Sequence of chain 1.L:
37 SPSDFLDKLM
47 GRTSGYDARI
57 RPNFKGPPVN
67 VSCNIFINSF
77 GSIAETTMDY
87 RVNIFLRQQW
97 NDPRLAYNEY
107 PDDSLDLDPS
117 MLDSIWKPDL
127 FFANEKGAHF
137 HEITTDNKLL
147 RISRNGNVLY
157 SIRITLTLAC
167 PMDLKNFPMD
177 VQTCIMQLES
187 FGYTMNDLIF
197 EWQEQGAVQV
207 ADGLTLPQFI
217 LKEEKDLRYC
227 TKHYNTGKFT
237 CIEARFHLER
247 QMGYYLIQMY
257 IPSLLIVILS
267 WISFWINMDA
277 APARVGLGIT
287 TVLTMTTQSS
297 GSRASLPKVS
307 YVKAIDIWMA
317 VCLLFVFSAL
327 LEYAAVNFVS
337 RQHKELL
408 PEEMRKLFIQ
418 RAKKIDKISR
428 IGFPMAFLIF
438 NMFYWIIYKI

This protein binds this small molecule.
Small molecule (SMILES): CC(=O)N[C@H]1[C@H](O[C@H]2[C@H](O)[C@@H](NC(C)=O)CO[C@@H]2CO)O[C@H](CO)[C@@H](O[C@@H]2O[C@H](CO[C@H]3O[C@H](CO)[C@@H](O)[C@H](O)[C@@H]3O)[C@@H](O)[C@H](O)[C@@H]2O)[C@@H]1O

Sequence of chain 1.G:
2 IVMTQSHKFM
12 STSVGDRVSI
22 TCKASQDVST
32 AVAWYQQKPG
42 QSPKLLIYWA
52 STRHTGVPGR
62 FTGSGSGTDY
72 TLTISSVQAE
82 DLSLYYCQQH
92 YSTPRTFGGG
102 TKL

Binding-site contacts:
Ligand atom C4 contacts residue GLU197 of chain 1.L at 3.1 Å.
Ligand atom C2 contacts residue ASN66 of chain 1.L at 2.5 Å.
Ligand atom C6 contacts residue GLU197 of chain 1.L at 3.2 Å.
Ligand atom C3 contacts residue ASN66 of chain 1.L at 3.7 Å.
Ligand atom O5 contacts residue ASN66 of chain 1.L at 2.5 Å (h-bond).
Ligand atom N2 contacts residue ASN66 of chain 1.L at 3.2 Å (h-bond).
Ligand atom C3 contacts residue GLU197 of chain 1.L at 3.0 Å.
Ligand atom O3 contacts residue ASN66 of chain 1.L at 3.7 Å.
Ligand atom O5 contacts residue GLU197 of chain 1.L at 3.8 Å.
Ligand atom C1 contacts residue GLU197 of chain 1.L at 4.4 Å.
Ligand atom C4 contacts residue ASN66 of chain 1.L at 4.3 Å.
Ligand atom O3 contacts residue GLU197 of chain 1.L at 2.3 Å (salt-bridge).
Ligand atom C5 contacts residue ASN66 of chain 1.L at 3.7 Å.
Ligand atom C2 contacts residue GLU197 of chain 1.L at 4.5 Å.
Ligand atom O4 contacts residue GLU197 of chain 1.L at 4.3 Å.
Ligand atom C5 contacts residue GLU197 of chain 1.L at 3.8 Å.
Ligand atom O7 contacts residue ASN66 of chain 1.L at 2.7 Å (h-bond).
Ligand atom O6 contacts residue THR53 of chain 1.G at 4.2 Å.
Ligand atom O6 contacts residue GLU197 of chain 1.L at 3.4 Å (salt-bridge).
Ligand atom C1 contacts residue ASN66 of chain 1.L at 1.4 Å.
Ligand atom C7 contacts residue ASN66 of chain 1.L at 3.3 Å.